The small molecule below binds the protein below.
Small molecule (SMILES): CC(=O)O[C@H]1[C@H](O)[C@@H](C(=O)O)OC[C@@H]1OC(C)=O

Sequence of chain 1.BB:
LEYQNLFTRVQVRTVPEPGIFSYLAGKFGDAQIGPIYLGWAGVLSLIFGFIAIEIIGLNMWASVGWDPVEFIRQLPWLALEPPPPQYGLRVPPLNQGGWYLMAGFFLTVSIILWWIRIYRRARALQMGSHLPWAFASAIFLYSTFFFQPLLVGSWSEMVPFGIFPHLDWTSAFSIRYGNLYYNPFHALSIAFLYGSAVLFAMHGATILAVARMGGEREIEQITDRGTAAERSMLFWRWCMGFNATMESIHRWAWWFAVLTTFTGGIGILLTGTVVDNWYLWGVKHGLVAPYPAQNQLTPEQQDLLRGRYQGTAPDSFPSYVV

Binding-site contacts:
Ligand atom O5 contacts residue SER331 of chain 1.BB at 4.4 Å.
Ligand atom C5 contacts residue MAN1 of chain 1.IC at 2.8 Å.
Ligand atom O6A contacts residue NDG1 of chain 1.DK at 3.5 Å.
Ligand atom O2 contacts residue MAN1 of chain 1.IC at 2.8 Å (h-bond).
Ligand atom C3A contacts residue NDG1 of chain 1.DK at 3.3 Å.
Ligand atom O6B contacts residue MAN1 of chain 1.IC at 2.6 Å (h-bond).
Ligand atom O4 contacts residue MAN1 of chain 1.IC at 4.5 Å.
Ligand atom O3 contacts residue NDG1 of chain 1.DK at 3.2 Å.
Ligand atom C1 contacts residue MAN1 of chain 1.IC at 1.4 Å.
Ligand atom C2B contacts residue TYR335 of chain 1.BB at 3.5 Å (hydrophobic).
Ligand atom C1 contacts residue PRO333 of chain 1.BB at 4.2 Å (hydrophobic).
Ligand atom C6 contacts residue MAN1 of chain 1.IC at 3.3 Å.
Ligand atom O4 contacts residue NDG1 of chain 1.DK at 1.4 Å.
Ligand atom C4 contacts residue MAN1 of chain 1.IC at 3.6 Å.
Ligand atom C6 contacts residue NDG1 of chain 1.DK at 3.6 Å.
Ligand atom C3B contacts residue NDG1 of chain 1.DK at 3.3 Å.
Ligand atom C2A contacts residue MAN1 of chain 1.IC at 3.8 Å.
Ligand atom O2B contacts residue SER334 of chain 1.BB at 3.8 Å.
Ligand atom C2A contacts residue PRO333 of chain 1.BB at 3.7 Å (hydrophobic).
Ligand atom O2B contacts residue PRO333 of chain 1.BB at 3.6 Å.
Ligand atom O6B contacts residue NDG1 of chain 1.DK at 3.8 Å.
Ligand atom O3 contacts residue MAN1 of chain 1.IC at 4.4 Å.
Ligand atom C1 contacts residue SER331 of chain 1.BB at 4.2 Å.
Ligand atom O3B contacts residue NDG1 of chain 1.DK at 3.2 Å.
Ligand atom O2 contacts residue PRO333 of chain 1.BB at 4.2 Å.
Ligand atom C5 contacts residue NDG1 of chain 1.DK at 3.6 Å.
Ligand atom O6A contacts residue MAN1 of chain 1.IC at 4.1 Å.
Ligand atom C2B contacts residue PRO333 of chain 1.BB at 4.2 Å (hydrophobic).
Ligand atom C3 contacts residue NDG1 of chain 1.DK at 3.2 Å.
Ligand atom C3 contacts residue MAN1 of chain 1.IC at 3.1 Å.
Ligand atom C2 contacts residue MAN1 of chain 1.IC at 2.5 Å.
Ligand atom O2B contacts residue MAN1 of chain 1.IC at 4.2 Å.
Ligand atom C4 contacts residue NDG1 of chain 1.DK at 2.4 Å.
Ligand atom O5 contacts residue MAN1 of chain 1.IC at 2.3 Å (h-bond).